This small molecule binds to this protein.
Small molecule (SMILES): CC(=O)N[C@@H]1[C@@H](O)[C@H](O)[C@@H](CO)O[C@H]1O

Sequence of chain 1.A:
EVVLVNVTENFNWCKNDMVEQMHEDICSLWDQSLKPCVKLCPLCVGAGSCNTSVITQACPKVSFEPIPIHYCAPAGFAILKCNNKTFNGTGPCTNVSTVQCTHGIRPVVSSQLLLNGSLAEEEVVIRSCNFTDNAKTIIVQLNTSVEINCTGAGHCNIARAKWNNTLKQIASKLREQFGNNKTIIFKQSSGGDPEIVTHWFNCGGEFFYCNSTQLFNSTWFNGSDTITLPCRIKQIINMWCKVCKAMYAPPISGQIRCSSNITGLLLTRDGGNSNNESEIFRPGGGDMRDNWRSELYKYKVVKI

Binding-site contacts:
Ligand atom C2 contacts residue THR90 of chain 1.A at 4.4 Å.
Ligand atom C8 contacts residue ASN88 of chain 1.A at 3.4 Å.
Ligand atom C7 contacts residue ASN88 of chain 1.A at 3.1 Å.
Ligand atom C6 contacts residue ASN88 of chain 1.A at 4.3 Å.
Ligand atom O6 contacts residue THR90 of chain 1.A at 4.2 Å.
Ligand atom C1 contacts residue THR90 of chain 1.A at 4.4 Å.
Ligand atom O5 contacts residue ASN88 of chain 1.A at 2.4 Å (h-bond).
Ligand atom C2 contacts residue ASN88 of chain 1.A at 2.6 Å.
Ligand atom C4 contacts residue ASN88 of chain 1.A at 4.2 Å.
Ligand atom O7 contacts residue THR90 of chain 1.A at 4.0 Å.
Ligand atom O7 contacts residue PRO92 of chain 1.A at 4.3 Å.
Ligand atom O6 contacts residue ASN88 of chain 1.A at 3.5 Å (h-bond).
Ligand atom C5 contacts residue ASN88 of chain 1.A at 3.6 Å.
Ligand atom C3 contacts residue ASN88 of chain 1.A at 3.9 Å.
Ligand atom O7 contacts residue ASN88 of chain 1.A at 3.6 Å (h-bond).
Ligand atom N2 contacts residue ASN88 of chain 1.A at 3.0 Å (h-bond).
Ligand atom C1 contacts residue ASN88 of chain 1.A at 1.4 Å.